Sequence of chain 3.A:
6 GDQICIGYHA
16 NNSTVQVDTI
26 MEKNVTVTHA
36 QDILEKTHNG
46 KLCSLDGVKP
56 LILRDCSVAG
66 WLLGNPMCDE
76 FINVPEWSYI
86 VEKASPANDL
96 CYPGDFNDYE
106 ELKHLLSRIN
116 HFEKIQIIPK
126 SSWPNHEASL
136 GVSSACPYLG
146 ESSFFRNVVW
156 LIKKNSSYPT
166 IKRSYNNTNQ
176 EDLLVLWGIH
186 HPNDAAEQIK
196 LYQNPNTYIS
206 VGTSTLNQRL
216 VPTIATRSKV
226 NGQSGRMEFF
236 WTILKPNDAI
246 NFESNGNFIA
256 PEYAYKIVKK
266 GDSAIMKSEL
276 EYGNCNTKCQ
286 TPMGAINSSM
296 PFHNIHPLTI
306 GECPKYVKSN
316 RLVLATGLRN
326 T

Binding-site contacts:
Ligand atom C1 contacts residue ASN242 of chain 3.A at 3.9 Å.
Ligand atom C5 contacts residue ASN171 of chain 3.A at 3.6 Å.
Ligand atom C7 contacts residue ALA244 of chain 3.A at 3.9 Å (hydrophobic).
Ligand atom C1 contacts residue ASN171 of chain 3.A at 1.6 Å.
Ligand atom C5 contacts residue ASN242 of chain 3.A at 3.4 Å.
Ligand atom C7 contacts residue ASN242 of chain 3.A at 4.4 Å.
Ligand atom C2 contacts residue ASN171 of chain 3.A at 2.5 Å.
Ligand atom O7 contacts residue ALA244 of chain 3.A at 4.4 Å.
Ligand atom N2 contacts residue ASN242 of chain 3.A at 3.4 Å (h-bond).
Ligand atom C8 contacts residue SER223 of chain 1.A at 3.3 Å.
Ligand atom C2 contacts residue ASN242 of chain 3.A at 3.9 Å.
Ligand atom O5 contacts residue ASN171 of chain 3.A at 2.3 Å (h-bond).
Ligand atom N2 contacts residue ASN171 of chain 3.A at 3.0 Å (h-bond).
Ligand atom O7 contacts residue ASN171 of chain 3.A at 3.9 Å.
Ligand atom C3 contacts residue ASN242 of chain 3.A at 3.7 Å.
Ligand atom C6 contacts residue ASN242 of chain 3.A at 3.8 Å.
Ligand atom C4 contacts residue ASN171 of chain 3.A at 4.2 Å.
Ligand atom N2 contacts residue ASP243 of chain 3.A at 4.2 Å.
Ligand atom N2 contacts residue ALA244 of chain 3.A at 4.2 Å.
Ligand atom O3 contacts residue ASN242 of chain 3.A at 4.4 Å.
Ligand atom C8 contacts residue ALA244 of chain 3.A at 3.4 Å (hydrophobic).
Ligand atom C7 contacts residue ASN171 of chain 3.A at 3.7 Å.
Ligand atom O5 contacts residue ASN242 of chain 3.A at 4.1 Å.
Ligand atom C8 contacts residue ASP243 of chain 3.A at 3.8 Å.
Ligand atom C3 contacts residue ASN171 of chain 3.A at 3.8 Å.

This small molecule binds to this protein.
Small molecule (SMILES): CC(=O)N[C@H]1[C@H](O[C@H]2[C@H](O)[C@@H](NC(C)=O)CO[C@@H]2CO)O[C@H](CO)[C@@H](O)[C@@H]1O

Sequence of chain 1.A:
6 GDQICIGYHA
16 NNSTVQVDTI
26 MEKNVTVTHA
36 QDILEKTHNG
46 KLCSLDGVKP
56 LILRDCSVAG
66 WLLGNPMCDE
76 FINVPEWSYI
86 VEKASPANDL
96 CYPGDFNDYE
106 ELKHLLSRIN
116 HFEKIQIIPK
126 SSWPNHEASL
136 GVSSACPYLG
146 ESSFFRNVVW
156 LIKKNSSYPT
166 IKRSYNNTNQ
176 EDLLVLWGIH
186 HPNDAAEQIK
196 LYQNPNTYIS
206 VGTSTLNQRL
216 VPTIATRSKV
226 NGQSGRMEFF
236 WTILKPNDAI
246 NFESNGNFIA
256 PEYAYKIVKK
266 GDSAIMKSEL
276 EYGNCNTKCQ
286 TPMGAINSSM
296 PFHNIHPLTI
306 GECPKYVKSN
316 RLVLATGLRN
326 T